Binding-site contacts:
Ligand atom C8 contacts residue XQB1 of chain 1.C at 0.7 Å.
Ligand atom C8 contacts residue HIS26 of chain 1.A at 3.7 Å.
Ligand atom N1 contacts residue XQB1 of chain 1.C at 1.8 Å.
Ligand atom O3 contacts residue SER43 of chain 1.A at 3.6 Å.
Ligand atom C5 contacts residue SF41 of chain 1.B at 3.3 Å.
Ligand atom C3 contacts residue HIS26 of chain 1.A at 3.6 Å.
Ligand atom O2 contacts residue THR217 of chain 1.A at 2.9 Å (h-bond).
Ligand atom O2 contacts residue XQB1 of chain 1.C at 0.8 Å (h-bond).
Ligand atom O9 contacts residue SF41 of chain 1.B at 2.0 Å.
Ligand atom C7 contacts residue XQB1 of chain 1.C at 0.7 Å.
Ligand atom O3 contacts residue ASP42 of chain 1.A at 3.7 Å.
Ligand atom O3 contacts residue XQB1 of chain 1.C at 1.4 Å (h-bond).
Ligand atom O1 contacts residue THR217 of chain 1.A at 2.4 Å (h-bond).
Ligand atom C4 contacts residue ASN116 of chain 1.A at 3.5 Å.
Ligand atom O1 contacts residue ASP42 of chain 1.A at 3.0 Å.
Ligand atom O9 contacts residue PHE28 of chain 1.A at 3.5 Å.
Ligand atom O4 contacts residue HIS26 of chain 1.A at 2.9 Å (h-bond).
Ligand atom O9 contacts residue ASN116 of chain 1.A at 3.4 Å (h-bond).
Ligand atom C5 contacts residue ASN116 of chain 1.A at 3.1 Å.
Ligand atom C4 contacts residue MET66 of chain 1.A at 3.6 Å (hydrophobic).
Ligand atom O1 contacts residue XQB1 of chain 1.C at 1.5 Å.
Ligand atom O2 contacts residue SER216 of chain 1.A at 3.4 Å.
Ligand atom O9 contacts residue XQB1 of chain 1.C at 1.0 Å.
Ligand atom C7 contacts residue HIS200 of chain 1.A at 3.6 Å.
Ligand atom C6 contacts residue PHE28 of chain 1.A at 3.5 Å (hydrophobic).
Ligand atom C3 contacts residue XQB1 of chain 1.C at 0.8 Å.
Ligand atom C6 contacts residue XQB1 of chain 1.C at 1.3 Å.
Ligand atom O4 contacts residue ASP42 of chain 1.A at 3.5 Å.
Ligand atom C2 contacts residue HIS200 of chain 1.A at 3.7 Å.
Ligand atom O2 contacts residue SER131 of chain 1.A at 3.2 Å (h-bond).
Ligand atom C7 contacts residue THR217 of chain 1.A at 3.2 Å.
Ligand atom C5 contacts residue XQB1 of chain 1.C at 0.8 Å.
Ligand atom N1 contacts residue HIS200 of chain 1.A at 3.0 Å (h-bond).
Ligand atom O4 contacts residue SER43 of chain 1.A at 2.7 Å (h-bond).
Ligand atom C2 contacts residue XQB1 of chain 1.C at 0.7 Å.
Ligand atom O4 contacts residue XQB1 of chain 1.C at 0.1 Å (h-bond).
Ligand atom O2 contacts residue HIS200 of chain 1.A at 2.8 Å (h-bond).
Ligand atom C4 contacts residue XQB1 of chain 1.C at 0.4 Å.
Ligand atom C4 contacts residue HIS26 of chain 1.A at 3.7 Å.
Ligand atom C8 contacts residue SER43 of chain 1.A at 3.7 Å.

A protein and the small-molecule ligand that binds it are described below.
Small molecule (SMILES): O=C(O)C1=C(C(=O)O)N=C[C@H](O)C1

Sequence of chain 1.A:
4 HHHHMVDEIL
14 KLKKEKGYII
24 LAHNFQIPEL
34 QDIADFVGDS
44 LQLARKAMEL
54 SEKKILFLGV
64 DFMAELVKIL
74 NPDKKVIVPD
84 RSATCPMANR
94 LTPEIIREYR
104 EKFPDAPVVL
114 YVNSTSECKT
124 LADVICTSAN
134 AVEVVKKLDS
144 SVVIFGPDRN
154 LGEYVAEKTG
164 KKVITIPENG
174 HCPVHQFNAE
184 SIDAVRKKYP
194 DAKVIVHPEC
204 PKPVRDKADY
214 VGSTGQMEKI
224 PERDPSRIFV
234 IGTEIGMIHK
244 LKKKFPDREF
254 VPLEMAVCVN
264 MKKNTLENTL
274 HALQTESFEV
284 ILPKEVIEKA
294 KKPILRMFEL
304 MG